Binding-site contacts:
Ligand atom C14 contacts residue CYS148 of chain 1.B at 1.8 Å (hydrophobic).
Ligand atom C1 contacts residue SER129 of chain 1.B at 3.2 Å.
Ligand atom C26 contacts residue ALA145 of chain 1.B at 3.7 Å (hydrophobic).
Ligand atom C8 contacts residue LEU128 of chain 1.B at 3.2 Å (hydrophobic).
Ligand atom C4 contacts residue HIS41 of chain 1.B at 3.7 Å.
Ligand atom C8 contacts residue HIS41 of chain 1.B at 3.8 Å.
Ligand atom C11 contacts residue LYS144 of chain 1.B at 3.7 Å.
Ligand atom C2 contacts residue ILE163 of chain 1.B at 3.5 Å (hydrophobic).
Ligand atom O1 contacts residue GLY165 of chain 1.B at 3.2 Å (h-bond).
Ligand atom C15 contacts residue HIS41 of chain 1.B at 3.3 Å.
Ligand atom C7 contacts residue ARG40 of chain 1.B at 3.4 Å.
Ligand atom C13 contacts residue THR143 of chain 1.B at 3.7 Å.
Ligand atom C12 contacts residue GLY165 of chain 1.B at 3.7 Å.
Ligand atom C10 contacts residue CYS148 of chain 1.B at 2.7 Å (hydrophobic).
Ligand atom C13 contacts residue LYS144 of chain 1.B at 3.8 Å.
Ligand atom O1 contacts residue LYS144 of chain 1.B at 3.8 Å.
Ligand atom N1 contacts residue THR143 of chain 1.B at 3.1 Å (h-bond).
Ligand atom O3 contacts residue ALA145 of chain 1.B at 3.2 Å.
Ligand atom C5 contacts residue SER129 of chain 1.B at 3.7 Å.
Ligand atom C13 contacts residue GLY164 of chain 1.B at 3.6 Å.
Ligand atom C11 contacts residue CYS148 of chain 1.B at 3.2 Å (hydrophobic).
Ligand atom C13 contacts residue GLY165 of chain 1.B at 3.3 Å.
Ligand atom C15 contacts residue CYS148 of chain 1.B at 2.7 Å (hydrophobic).
Ligand atom O1 contacts residue THR143 of chain 1.B at 2.8 Å (h-bond).
Ligand atom O1 contacts residue GLY164 of chain 1.B at 3.2 Å.
Ligand atom O3 contacts residue GLY146 of chain 1.B at 3.0 Å (h-bond).
Ligand atom C9 contacts residue HIS41 of chain 1.B at 3.3 Å.
Ligand atom N contacts residue GLY164 of chain 1.B at 3.8 Å.
Ligand atom C7 contacts residue LEU128 of chain 1.B at 3.5 Å (hydrophobic).
Ligand atom C12 contacts residue GLY164 of chain 1.B at 3.7 Å.
Ligand atom N contacts residue CYS148 of chain 1.B at 2.8 Å (h-bond).
Ligand atom C8 contacts residue ARG40 of chain 1.B at 3.5 Å.
Ligand atom C6 contacts residue SER129 of chain 1.B at 3.6 Å.
Ligand atom O1 contacts residue HIS162 of chain 1.B at 2.9 Å (h-bond).
Ligand atom N1 contacts residue LYS144 of chain 1.B at 3.5 Å.
Ligand atom N1 contacts residue GLY165 of chain 1.B at 3.8 Å.
Ligand atom N contacts residue ILE163 of chain 1.B at 3.1 Å (h-bond).
Ligand atom C17 contacts residue ILE163 of chain 1.B at 3.8 Å (hydrophobic).
Ligand atom C8 contacts residue GLU72 of chain 1.B at 3.6 Å.
Ligand atom C9 contacts residue LEU128 of chain 1.B at 3.3 Å (hydrophobic).

The protein below binds the small molecule below.
Small molecule (SMILES): CCOC(=O)C=C[C@H](C[C@@H]1CCNC1=O)NC(=O)[C@@H](C)Cc1ccccc1

Sequence of chain 1.B:
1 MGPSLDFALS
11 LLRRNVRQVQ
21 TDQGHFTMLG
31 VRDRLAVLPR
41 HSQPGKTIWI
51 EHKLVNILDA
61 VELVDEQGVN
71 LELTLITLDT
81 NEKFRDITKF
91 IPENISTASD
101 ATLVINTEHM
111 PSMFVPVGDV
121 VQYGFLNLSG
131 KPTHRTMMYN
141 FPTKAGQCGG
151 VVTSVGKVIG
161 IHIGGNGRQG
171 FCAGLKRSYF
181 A